Sequence of chain 1.A:
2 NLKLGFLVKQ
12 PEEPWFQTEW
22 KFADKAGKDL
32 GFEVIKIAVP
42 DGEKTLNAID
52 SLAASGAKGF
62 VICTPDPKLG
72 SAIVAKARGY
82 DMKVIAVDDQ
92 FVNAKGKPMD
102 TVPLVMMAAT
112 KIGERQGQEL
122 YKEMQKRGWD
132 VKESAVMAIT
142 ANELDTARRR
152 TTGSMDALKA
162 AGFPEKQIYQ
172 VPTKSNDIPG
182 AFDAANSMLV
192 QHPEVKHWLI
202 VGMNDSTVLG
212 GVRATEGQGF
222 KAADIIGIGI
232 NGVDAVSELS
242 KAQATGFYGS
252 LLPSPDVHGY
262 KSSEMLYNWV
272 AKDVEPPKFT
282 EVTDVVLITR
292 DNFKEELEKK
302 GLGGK

Binding-site contacts:
Ligand atom C4 contacts residue FCA1 of chain 1.B at 0.1 Å.
Ligand atom O2 contacts residue LYS10 of chain 1.A at 2.7 Å (salt-bridge).
Ligand atom O3 contacts residue ASN232 of chain 1.A at 3.0 Å (h-bond).
Ligand atom C2 contacts residue LYS10 of chain 1.A at 3.8 Å.
Ligand atom O4 contacts residue ASN232 of chain 1.A at 2.8 Å (h-bond).
Ligand atom O1 contacts residue ASP90 of chain 1.A at 2.8 Å (salt-bridge).
Ligand atom O3 contacts residue GLU14 of chain 1.A at 2.5 Å (salt-bridge).
Ligand atom O1 contacts residue THR147 of chain 1.A at 3.5 Å.
Ligand atom C6 contacts residue FCA1 of chain 1.B at 0.3 Å.
Ligand atom C5 contacts residue TRP16 of chain 1.A at 3.5 Å (hydrophobic).
Ligand atom C1 contacts residue FCA1 of chain 1.B at 0.6 Å.
Ligand atom O5 contacts residue ASP89 of chain 1.A at 4.0 Å.
Ligand atom O2 contacts residue FCA1 of chain 1.B at 0.9 Å (h-bond).
Ligand atom O1 contacts residue LEU145 of chain 1.A at 3.8 Å.
Ligand atom C2 contacts residue FCA1 of chain 1.B at 0.5 Å.
Ligand atom C6 contacts residue TRP16 of chain 1.A at 3.4 Å (hydrophobic).
Ligand atom O3 contacts residue FCA1 of chain 1.B at 0.1 Å (h-bond).
Ligand atom C3 contacts residue GLU14 of chain 1.A at 3.4 Å.
Ligand atom O5 contacts residue ARG151 of chain 1.A at 3.2 Å (salt-bridge).
Ligand atom C6 contacts residue MET108 of chain 1.A at 3.8 Å (hydrophobic).
Ligand atom O4 contacts residue ARG151 of chain 1.A at 2.7 Å (salt-bridge).
Ligand atom O5 contacts residue FCA1 of chain 1.B at 0.6 Å (h-bond).
Ligand atom C1 contacts residue ASP90 of chain 1.A at 3.4 Å.
Ligand atom O1 contacts residue ARG151 of chain 1.A at 3.5 Å (salt-bridge).
Ligand atom O1 contacts residue LYS10 of chain 1.A at 3.2 Å (salt-bridge).
Ligand atom O5 contacts residue ASP90 of chain 1.A at 3.8 Å.
Ligand atom C5 contacts residue FCA1 of chain 1.B at 0.4 Å.
Ligand atom C1 contacts residue LYS10 of chain 1.A at 3.6 Å.
Ligand atom C3 contacts residue FCA1 of chain 1.B at 0.2 Å.
Ligand atom O3 contacts residue ASN205 of chain 1.A at 3.0 Å (h-bond).
Ligand atom O2 contacts residue MET204 of chain 1.A at 4.0 Å.
Ligand atom C3 contacts residue ASN232 of chain 1.A at 3.9 Å.
Ligand atom O1 contacts residue FCA1 of chain 1.B at 1.1 Å.
Ligand atom O4 contacts residue ASN205 of chain 1.A at 3.8 Å.
Ligand atom C6 contacts residue ASP89 of chain 1.A at 3.8 Å.
Ligand atom C4 contacts residue TRP16 of chain 1.A at 3.9 Å (hydrophobic).
Ligand atom O2 contacts residue GLN11 of chain 1.A at 4.0 Å.
Ligand atom C4 contacts residue ASN232 of chain 1.A at 3.3 Å.
Ligand atom O4 contacts residue FCA1 of chain 1.B at 0.2 Å (h-bond).
Ligand atom C1 contacts residue ARG151 of chain 1.A at 3.9 Å.

This protein binds this small molecule.
Small molecule (SMILES): C[C@H]1O[C@@H](O)[C@H](O)[C@@H](O)[C@H]1O